Binding-site contacts:
Ligand atom C5 contacts residue BMA1 of chain 1.F at 0.0 Å.
Ligand atom C4 contacts residue CA1 of chain 1.C at 3.3 Å.
Ligand atom C3 contacts residue CA1 of chain 1.B at 3.4 Å.
Ligand atom O4 contacts residue ASP104 of chain 1.A at 3.3 Å (salt-bridge).
Ligand atom O2 contacts residue GLY114 of chain 3.A at 2.6 Å (h-bond).
Ligand atom O3 contacts residue ASP101 of chain 1.A at 2.9 Å (salt-bridge).
Ligand atom O4 contacts residue ASP99 of chain 1.A at 3.7 Å.
Ligand atom O6 contacts residue ASN25 of chain 1.A at 3.0 Å (h-bond).
Ligand atom O2 contacts residue CA1 of chain 1.B at 2.5 Å.
Ligand atom C2 contacts residue BMA1 of chain 1.F at 0.0 Å.
Ligand atom C3 contacts residue CA1 of chain 1.C at 3.4 Å.
Ligand atom C2 contacts residue GLY114 of chain 3.A at 3.3 Å.
Ligand atom C2 contacts residue CA1 of chain 1.B at 3.4 Å.
Ligand atom O5 contacts residue BMA1 of chain 1.F at 0.0 Å (h-bond).
Ligand atom O6 contacts residue ASP96 of chain 1.A at 2.7 Å (salt-bridge).
Ligand atom O4 contacts residue CA1 of chain 1.C at 2.6 Å.
Ligand atom O3 contacts residue CA1 of chain 1.C at 2.5 Å.
Ligand atom O1 contacts residue BMA1 of chain 1.F at 1.4 Å.
Ligand atom O4 contacts residue GLU95 of chain 1.A at 3.4 Å (salt-bridge).
Ligand atom C4 contacts residue BMA1 of chain 1.F at 0.0 Å.
Ligand atom O3 contacts residue ASP99 of chain 1.A at 2.5 Å (salt-bridge).
Ligand atom O6 contacts residue BMA1 of chain 1.F at 0.0 Å (h-bond).
Ligand atom O3 contacts residue ASP104 of chain 1.A at 3.0 Å (salt-bridge).
Ligand atom C4 contacts residue ASP104 of chain 1.A at 3.3 Å.
Ligand atom O2 contacts residue ALA23 of chain 1.A at 3.4 Å.
Ligand atom O2 contacts residue ASN22 of chain 1.A at 3.0 Å (h-bond).
Ligand atom C4 contacts residue ASP96 of chain 1.A at 3.4 Å.
Ligand atom O5 contacts residue ALA24 of chain 1.A at 3.0 Å (h-bond).
Ligand atom O4 contacts residue ASP96 of chain 1.A at 2.6 Å (salt-bridge).
Ligand atom C6 contacts residue ASP96 of chain 1.A at 3.3 Å.
Ligand atom O4 contacts residue BMA1 of chain 1.F at 0.0 Å (h-bond).
Ligand atom C1 contacts residue BMA1 of chain 1.F at 0.0 Å.
Ligand atom O2 contacts residue BMA1 of chain 1.F at 0.0 Å (h-bond).
Ligand atom C3 contacts residue BMA1 of chain 1.F at 0.0 Å.
Ligand atom O6 contacts residue ALA23 of chain 1.A at 3.4 Å.
Ligand atom O3 contacts residue BMA1 of chain 1.F at 0.0 Å (h-bond).
Ligand atom O6 contacts residue ALA24 of chain 1.A at 3.3 Å (h-bond).
Ligand atom C6 contacts residue BMA1 of chain 1.F at 0.0 Å.
Ligand atom C3 contacts residue ASP99 of chain 1.A at 3.2 Å.
Ligand atom O3 contacts residue CA1 of chain 1.B at 2.5 Å.

Sequence of chain 1.A:
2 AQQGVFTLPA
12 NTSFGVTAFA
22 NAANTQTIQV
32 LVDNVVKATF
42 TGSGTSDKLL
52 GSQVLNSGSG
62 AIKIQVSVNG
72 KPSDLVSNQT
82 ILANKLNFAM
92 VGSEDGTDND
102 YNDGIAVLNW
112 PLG

A small-molecule ligand and the protein it binds are described below.
Small molecule (SMILES): OC[C@H]1O[C@H](O)[C@@H](O)[C@@H](O)[C@@H]1O

Sequence of chain 3.A:
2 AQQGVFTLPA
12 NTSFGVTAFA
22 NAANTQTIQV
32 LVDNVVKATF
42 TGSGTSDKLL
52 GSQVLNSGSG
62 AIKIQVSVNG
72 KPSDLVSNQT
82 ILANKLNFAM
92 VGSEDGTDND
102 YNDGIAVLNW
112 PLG